Sequence of chain 1.A:
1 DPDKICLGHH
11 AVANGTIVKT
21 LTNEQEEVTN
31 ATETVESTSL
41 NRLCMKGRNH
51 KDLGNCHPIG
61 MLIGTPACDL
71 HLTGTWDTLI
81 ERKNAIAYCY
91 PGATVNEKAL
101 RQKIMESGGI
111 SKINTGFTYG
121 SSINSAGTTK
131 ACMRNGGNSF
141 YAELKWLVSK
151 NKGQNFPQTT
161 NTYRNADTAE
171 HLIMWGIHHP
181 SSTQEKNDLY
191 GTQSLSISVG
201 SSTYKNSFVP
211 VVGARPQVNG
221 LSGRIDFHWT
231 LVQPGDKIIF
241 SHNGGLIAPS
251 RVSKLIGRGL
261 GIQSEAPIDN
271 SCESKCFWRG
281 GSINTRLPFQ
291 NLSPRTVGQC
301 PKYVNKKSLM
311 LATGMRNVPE

Binding-site contacts:
Ligand atom O7 contacts residue GLU106 of chain 1.A at 3.8 Å.
Ligand atom N2 contacts residue ASN79 of chain 1.F at 4.2 Å.
Ligand atom C3 contacts residue ASN82 of chain 1.F at 3.8 Å.
Ligand atom O7 contacts residue ASN82 of chain 1.F at 4.5 Å.
Ligand atom C1 contacts residue ASN82 of chain 1.F at 1.4 Å.
Ligand atom C5 contacts residue ASN82 of chain 1.F at 3.6 Å.
Ligand atom C8 contacts residue GLY78 of chain 1.F at 4.2 Å.
Ligand atom C2 contacts residue ASN82 of chain 1.F at 2.5 Å.
Ligand atom C7 contacts residue ASN82 of chain 1.F at 4.0 Å.
Ligand atom O7 contacts residue ASN79 of chain 1.F at 3.4 Å (h-bond).
Ligand atom N2 contacts residue ASN82 of chain 1.F at 3.0 Å (h-bond).
Ligand atom C4 contacts residue ASN82 of chain 1.F at 4.2 Å.
Ligand atom C7 contacts residue ASN79 of chain 1.F at 3.4 Å.
Ligand atom O5 contacts residue ASN82 of chain 1.F at 2.3 Å (h-bond).
Ligand atom C8 contacts residue ASN79 of chain 1.F at 3.2 Å.
Ligand atom C8 contacts residue HIS75 of chain 1.F at 3.8 Å.

Sequence of chain 1.F:
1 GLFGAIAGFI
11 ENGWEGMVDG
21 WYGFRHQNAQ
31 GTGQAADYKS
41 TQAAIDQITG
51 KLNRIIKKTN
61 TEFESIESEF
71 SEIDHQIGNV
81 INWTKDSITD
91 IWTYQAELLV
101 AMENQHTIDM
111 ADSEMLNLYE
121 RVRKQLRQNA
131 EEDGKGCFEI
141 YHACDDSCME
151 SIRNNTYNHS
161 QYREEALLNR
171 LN

The protein below binds the small molecule below.
Small molecule (SMILES): CC(=O)N[C@@H]1[C@@H](O)[C@H](O)[C@@H](CO)O[C@H]1O